Sequence of chain 1.B:
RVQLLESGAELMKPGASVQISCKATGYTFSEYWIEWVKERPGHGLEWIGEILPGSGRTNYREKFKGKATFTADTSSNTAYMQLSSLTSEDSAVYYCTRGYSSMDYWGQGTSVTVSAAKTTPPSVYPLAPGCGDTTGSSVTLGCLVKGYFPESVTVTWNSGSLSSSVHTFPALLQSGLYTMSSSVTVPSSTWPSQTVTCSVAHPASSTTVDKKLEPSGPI

A small-molecule ligand and the protein it binds are described below.
Small molecule (SMILES): C[C@@H](NC(NCC(O)O)Nc1ccc(CN)cc1)c1ccccc1

Binding-site contacts:
Ligand atom C11 contacts residue TRP33 of chain 1.B at 3.3 Å (hydrophobic).
Ligand atom N4 contacts residue GLY96 of chain 1.A at 3.5 Å.
Ligand atom C2 contacts residue HIS31 of chain 1.A at 3.6 Å.
Ligand atom C16 contacts residue TYR100 of chain 1.B at 3.3 Å (hydrophobic).
Ligand atom C10 contacts residue TRP33 of chain 1.B at 3.6 Å (hydrophobic).
Ligand atom C1 contacts residue ASN33 of chain 1.A at 3.3 Å.
Ligand atom C18 contacts residue SER101 of chain 1.B at 3.5 Å.
Ligand atom C1 contacts residue HIS31 of chain 1.A at 3.3 Å.
Ligand atom C14 contacts residue TYR101 of chain 1.A at 3.0 Å (hydrophobic).
Ligand atom C17 contacts residue TYR100 of chain 1.B at 3.7 Å (hydrophobic).
Ligand atom C12 contacts residue SER101 of chain 1.B at 3.0 Å.
Ligand atom C9 contacts residue TRP33 of chain 1.B at 3.3 Å (hydrophobic).
Ligand atom O1 contacts residue TRP33 of chain 1.B at 3.4 Å.
Ligand atom C15 contacts residue TYR101 of chain 1.A at 3.3 Å (hydrophobic).
Ligand atom C16 contacts residue GLU35 of chain 1.B at 3.0 Å.
Ligand atom N4 contacts residue HIS39 of chain 1.A at 3.6 Å.
Ligand atom C13 contacts residue TYR101 of chain 1.A at 3.4 Å (hydrophobic).
Ligand atom C12 contacts residue GLY96 of chain 1.A at 3.7 Å.
Ligand atom C15 contacts residue TYR100 of chain 1.B at 3.1 Å (hydrophobic).
Ligand atom C7 contacts residue TYR100 of chain 1.B at 3.4 Å (hydrophobic).
Ligand atom C15 contacts residue GLU50 of chain 1.B at 3.4 Å.
Ligand atom N1 contacts residue TYR100 of chain 1.B at 3.6 Å.
Ligand atom N1 contacts residue TYR101 of chain 1.A at 3.6 Å.
Ligand atom C6 contacts residue TYR37 of chain 1.A at 3.2 Å (hydrophobic).
Ligand atom C13 contacts residue GLY96 of chain 1.A at 3.3 Å.
Ligand atom N4 contacts residue SER102 of chain 1.B at 3.4 Å.
Ligand atom O2 contacts residue ASN59 of chain 1.B at 2.7 Å (h-bond).
Ligand atom C1 contacts residue TYR37 of chain 1.A at 3.7 Å (hydrophobic).
Ligand atom C5 contacts residue TYR100 of chain 1.B at 3.6 Å (hydrophobic).
Ligand atom C10 contacts residue ASN59 of chain 1.B at 3.5 Å.
Ligand atom N4 contacts residue SER101 of chain 1.B at 3.2 Å (h-bond).
Ligand atom N2 contacts residue TRP33 of chain 1.B at 3.1 Å.
Ligand atom C14 contacts residue TYR100 of chain 1.B at 3.4 Å (hydrophobic).
Ligand atom N2 contacts residue GLU50 of chain 1.B at 3.7 Å.
Ligand atom C16 contacts residue GLU50 of chain 1.B at 3.3 Å.
Ligand atom N1 contacts residue GLU50 of chain 1.B at 3.3 Å (salt-bridge).
Ligand atom O1 contacts residue ARG57 of chain 1.B at 2.8 Å (salt-bridge).
Ligand atom C17 contacts residue GLU35 of chain 1.B at 3.5 Å.
Ligand atom N1 contacts residue TRP33 of chain 1.B at 3.4 Å (h-bond).
Ligand atom C8 contacts residue TYR100 of chain 1.B at 2.9 Å (hydrophobic).

Sequence of chain 1.A:
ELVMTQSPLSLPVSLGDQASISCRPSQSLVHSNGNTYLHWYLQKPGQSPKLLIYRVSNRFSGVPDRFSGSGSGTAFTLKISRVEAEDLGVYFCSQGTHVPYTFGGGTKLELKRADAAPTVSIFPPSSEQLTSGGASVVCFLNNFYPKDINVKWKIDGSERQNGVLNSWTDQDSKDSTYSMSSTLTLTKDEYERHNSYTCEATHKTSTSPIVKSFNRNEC